Sequence of chain 1.D:
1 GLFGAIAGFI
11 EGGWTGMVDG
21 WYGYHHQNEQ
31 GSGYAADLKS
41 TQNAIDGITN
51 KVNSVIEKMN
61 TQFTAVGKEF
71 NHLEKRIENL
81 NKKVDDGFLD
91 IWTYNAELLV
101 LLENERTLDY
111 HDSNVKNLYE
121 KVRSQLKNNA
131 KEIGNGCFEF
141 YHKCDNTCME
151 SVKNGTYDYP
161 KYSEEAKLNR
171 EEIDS

Sequence of chain 1.L:
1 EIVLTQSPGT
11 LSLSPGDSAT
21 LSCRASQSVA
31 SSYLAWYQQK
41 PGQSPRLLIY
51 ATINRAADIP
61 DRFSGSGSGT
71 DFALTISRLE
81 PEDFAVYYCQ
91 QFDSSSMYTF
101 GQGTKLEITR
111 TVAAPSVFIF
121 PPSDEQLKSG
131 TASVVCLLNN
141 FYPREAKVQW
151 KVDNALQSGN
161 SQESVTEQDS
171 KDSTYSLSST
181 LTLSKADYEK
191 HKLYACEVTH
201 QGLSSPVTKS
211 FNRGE

The small molecule below binds the protein below.
Small molecule (SMILES): CC(=O)N[C@@H]1[C@@H](O)[C@H](O)[C@@H](CO)O[C@H]1O

Binding-site contacts:
Ligand atom C2 contacts residue THR156 of chain 1.D at 3.8 Å.
Ligand atom C5 contacts residue ASN154 of chain 1.D at 3.7 Å.
Ligand atom O6 contacts residue THR156 of chain 1.D at 4.4 Å.
Ligand atom C4 contacts residue ASN154 of chain 1.D at 4.3 Å.
Ligand atom N2 contacts residue THR156 of chain 1.D at 3.8 Å.
Ligand atom C3 contacts residue THR156 of chain 1.D at 4.4 Å.
Ligand atom C1 contacts residue ASN154 of chain 1.D at 1.4 Å.
Ligand atom C4 contacts residue THR156 of chain 1.D at 4.3 Å.
Ligand atom N2 contacts residue ASN154 of chain 1.D at 2.8 Å (h-bond).
Ligand atom C3 contacts residue ASN154 of chain 1.D at 3.8 Å.
Ligand atom O5 contacts residue THR156 of chain 1.D at 4.3 Å.
Ligand atom O7 contacts residue GLN27 of chain 1.L at 4.4 Å.
Ligand atom C2 contacts residue ASN154 of chain 1.D at 2.5 Å.
Ligand atom C7 contacts residue ASN154 of chain 1.D at 3.3 Å.
Ligand atom O5 contacts residue ASN154 of chain 1.D at 2.5 Å (h-bond).
Ligand atom O3 contacts residue THR156 of chain 1.D at 4.4 Å.
Ligand atom O7 contacts residue ASN154 of chain 1.D at 3.5 Å (h-bond).
Ligand atom C8 contacts residue ASN154 of chain 1.D at 4.4 Å.